Sequence of chain 1.E:
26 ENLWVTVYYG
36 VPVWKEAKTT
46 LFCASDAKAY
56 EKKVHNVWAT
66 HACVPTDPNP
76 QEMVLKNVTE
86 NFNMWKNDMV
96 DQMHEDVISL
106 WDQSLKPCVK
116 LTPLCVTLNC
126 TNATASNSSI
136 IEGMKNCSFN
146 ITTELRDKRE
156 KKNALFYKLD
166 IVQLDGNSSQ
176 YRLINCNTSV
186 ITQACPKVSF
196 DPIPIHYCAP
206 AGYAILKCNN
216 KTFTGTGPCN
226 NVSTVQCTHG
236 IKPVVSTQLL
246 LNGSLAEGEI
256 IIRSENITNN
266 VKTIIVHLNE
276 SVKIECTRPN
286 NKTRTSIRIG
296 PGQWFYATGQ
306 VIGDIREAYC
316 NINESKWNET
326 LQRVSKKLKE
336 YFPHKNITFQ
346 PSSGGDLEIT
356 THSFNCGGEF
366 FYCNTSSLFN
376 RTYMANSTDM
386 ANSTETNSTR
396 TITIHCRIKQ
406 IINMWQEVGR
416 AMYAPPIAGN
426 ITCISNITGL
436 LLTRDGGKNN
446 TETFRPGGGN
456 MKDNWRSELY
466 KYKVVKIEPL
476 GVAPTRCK

Binding-site contacts:
Ligand atom C8 contacts residue ASN226 of chain 1.E at 4.3 Å.
Ligand atom N2 contacts residue ASN226 of chain 1.E at 2.9 Å (h-bond).
Ligand atom C6 contacts residue ASN214 of chain 1.E at 3.1 Å.
Ligand atom O7 contacts residue GLU77 of chain 1.E at 2.9 Å (salt-bridge).
Ligand atom O4 contacts residue VAL79 of chain 1.E at 4.4 Å.
Ligand atom C2 contacts residue ASN226 of chain 1.E at 2.5 Å.
Ligand atom C1 contacts residue ASN214 of chain 1.E at 3.6 Å.
Ligand atom O6 contacts residue ASN215 of chain 1.E at 4.3 Å.
Ligand atom C5 contacts residue ASN214 of chain 1.E at 3.3 Å.
Ligand atom C5 contacts residue ASN226 of chain 1.E at 3.5 Å.
Ligand atom C3 contacts residue ASN226 of chain 1.E at 3.7 Å.
Ligand atom O5 contacts residue ASN214 of chain 1.E at 2.6 Å (h-bond).
Ligand atom C8 contacts residue LYS212 of chain 1.E at 4.2 Å.
Ligand atom O6 contacts residue GLU77 of chain 1.E at 4.0 Å.
Ligand atom C7 contacts residue ASN226 of chain 1.E at 2.9 Å.
Ligand atom O7 contacts residue ASN226 of chain 1.E at 2.4 Å (h-bond).
Ligand atom C7 contacts residue GLU77 of chain 1.E at 3.8 Å.
Ligand atom C4 contacts residue ASN226 of chain 1.E at 4.2 Å.
Ligand atom O5 contacts residue ASN226 of chain 1.E at 2.3 Å (h-bond).
Ligand atom O7 contacts residue ASN225 of chain 1.E at 3.9 Å.
Ligand atom C1 contacts residue ASN226 of chain 1.E at 1.4 Å.
Ligand atom C8 contacts residue GLU77 of chain 1.E at 4.1 Å.
Ligand atom O6 contacts residue ASN214 of chain 1.E at 2.5 Å (h-bond).

A small-molecule ligand and the protein it binds are described below.
Small molecule (SMILES): CC(=O)N[C@H]1[C@H](O[C@H]2[C@H](O)[C@@H](NC(C)=O)CO[C@@H]2CO)O[C@H](CO)[C@@H](O[C@@H]2O[C@H](CO)[C@@H](O)[C@H](O[C@H]3O[C@H](CO)[C@@H](O)[C@H](O)[C@@H]3O)[C@@H]2O)[C@@H]1O